A protein and the small-molecule ligand that binds it are described below.
Small molecule (SMILES): CC(=O)N[C@@H]1[C@@H](O)[C@H](O)[C@@H](CO)O[C@H]1O

Binding-site contacts:
Ligand atom C7 contacts residue ASN28 of chain 2.A at 3.3 Å.
Ligand atom O5 contacts residue ASN28 of chain 2.A at 2.4 Å (h-bond).
Ligand atom C5 contacts residue ASN28 of chain 2.A at 3.6 Å.
Ligand atom O5 contacts residue THR309 of chain 2.A at 4.1 Å.
Ligand atom C3 contacts residue ASN28 of chain 2.A at 3.9 Å.
Ligand atom C6 contacts residue THR30 of chain 2.A at 3.2 Å.
Ligand atom O7 contacts residue ASN28 of chain 2.A at 3.2 Å (h-bond).
Ligand atom O6 contacts residue THR30 of chain 2.A at 3.0 Å (h-bond).
Ligand atom C1 contacts residue ASN28 of chain 2.A at 1.4 Å.
Ligand atom C6 contacts residue ALA29 of chain 2.A at 4.0 Å (hydrophobic).
Ligand atom C4 contacts residue ASN28 of chain 2.A at 4.3 Å.
Ligand atom O5 contacts residue ALA29 of chain 2.A at 4.1 Å.
Ligand atom N2 contacts residue ASN28 of chain 2.A at 3.0 Å (h-bond).
Ligand atom C2 contacts residue ASN28 of chain 2.A at 2.6 Å.
Ligand atom O6 contacts residue ALA29 of chain 2.A at 3.8 Å.
Ligand atom C5 contacts residue ALA29 of chain 2.A at 4.4 Å (hydrophobic).
Ligand atom C8 contacts residue ASN28 of chain 2.A at 4.5 Å.

Sequence of chain 2.A:
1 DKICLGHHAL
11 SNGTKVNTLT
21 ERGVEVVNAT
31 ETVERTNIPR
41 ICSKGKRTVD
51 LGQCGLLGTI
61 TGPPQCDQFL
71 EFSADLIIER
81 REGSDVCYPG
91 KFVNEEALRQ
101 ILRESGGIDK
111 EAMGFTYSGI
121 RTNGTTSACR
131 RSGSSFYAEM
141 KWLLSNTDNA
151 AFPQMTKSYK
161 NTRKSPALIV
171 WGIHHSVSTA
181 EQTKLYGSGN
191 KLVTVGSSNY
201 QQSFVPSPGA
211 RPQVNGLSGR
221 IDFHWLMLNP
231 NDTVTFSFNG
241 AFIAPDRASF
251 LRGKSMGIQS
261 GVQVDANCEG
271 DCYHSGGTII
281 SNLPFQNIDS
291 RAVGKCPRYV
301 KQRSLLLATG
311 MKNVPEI